Sequence of chain 1.B:
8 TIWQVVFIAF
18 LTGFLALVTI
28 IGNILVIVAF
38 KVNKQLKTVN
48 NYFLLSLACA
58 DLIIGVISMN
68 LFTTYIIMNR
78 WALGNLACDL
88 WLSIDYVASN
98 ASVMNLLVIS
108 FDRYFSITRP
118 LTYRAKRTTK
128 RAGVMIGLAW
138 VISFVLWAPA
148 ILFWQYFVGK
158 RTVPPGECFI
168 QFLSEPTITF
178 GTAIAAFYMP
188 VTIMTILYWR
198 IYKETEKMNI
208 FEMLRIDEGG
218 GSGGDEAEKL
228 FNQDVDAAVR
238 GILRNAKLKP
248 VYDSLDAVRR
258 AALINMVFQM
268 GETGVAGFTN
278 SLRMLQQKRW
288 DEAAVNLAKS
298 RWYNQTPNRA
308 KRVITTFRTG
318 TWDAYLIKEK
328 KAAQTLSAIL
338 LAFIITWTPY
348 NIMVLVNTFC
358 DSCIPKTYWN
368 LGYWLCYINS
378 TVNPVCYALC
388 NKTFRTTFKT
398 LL

Binding-site contacts:
Ligand atom C9 contacts residue TYR93 of chain 1.B at 3.5 Å (hydrophobic).
Ligand atom C3 contacts residue TYR370 of chain 1.B at 3.5 Å (hydrophobic).
Ligand atom C12 contacts residue ASP92 of chain 1.B at 3.0 Å.
Ligand atom C1 contacts residue CYS373 of chain 1.B at 3.5 Å (hydrophobic).
Ligand atom C28 contacts residue ASN348 of chain 1.B at 3.5 Å.
Ligand atom C1 contacts residue TYR370 of chain 1.B at 3.4 Å (hydrophobic).
Ligand atom O10 contacts residue SER96 of chain 1.B at 2.5 Å (h-bond).
Ligand atom O10 contacts residue ASP92 of chain 1.B at 3.5 Å (salt-bridge).
Ligand atom O33 contacts residue PHE184 of chain 1.B at 3.4 Å.
Ligand atom C5 contacts residue TYR347 of chain 1.B at 3.9 Å (hydrophobic).
Ligand atom C6 contacts residue CYS373 of chain 1.B at 3.5 Å (hydrophobic).
Ligand atom C42 contacts residue ASN97 of chain 1.B at 3.9 Å.
Ligand atom C4 contacts residue TYR93 of chain 1.B at 3.8 Å (hydrophobic).
Ligand atom O29 contacts residue TRP344 of chain 1.B at 3.9 Å.
Ligand atom C4 contacts residue TYR370 of chain 1.B at 3.8 Å (hydrophobic).
Ligand atom C43 contacts residue ALA183 of chain 1.B at 3.8 Å (hydrophobic).
Ligand atom C3 contacts residue TYR93 of chain 1.B at 3.8 Å (hydrophobic).
Ligand atom C35 contacts residue TYR93 of chain 1.B at 3.6 Å (hydrophobic).
Ligand atom O29 contacts residue ASN348 of chain 1.B at 2.8 Å (h-bond).
Ligand atom O33 contacts residue ASN348 of chain 1.B at 2.6 Å (h-bond).
Ligand atom C12 contacts residue TYR374 of chain 1.B at 3.5 Å (hydrophobic).
Ligand atom C35 contacts residue LEU170 of chain 1.B at 3.8 Å (hydrophobic).
Ligand atom C30 contacts residue ASN348 of chain 1.B at 3.6 Å.
Ligand atom C42 contacts residue TRP144 of chain 1.B at 3.9 Å (hydrophobic).
Ligand atom O10 contacts residue TYR93 of chain 1.B at 3.8 Å.
Ligand atom N2 contacts residue TYR370 of chain 1.B at 3.9 Å.
Ligand atom C8 contacts residue TRP344 of chain 1.B at 3.9 Å (hydrophobic).
Ligand atom S44 contacts residue TRP344 of chain 1.B at 3.7 Å.
Ligand atom C36 contacts residue THR176 of chain 1.B at 3.7 Å.
Ligand atom C8 contacts residue SER96 of chain 1.B at 3.1 Å.
Ligand atom C34 contacts residue TYR93 of chain 1.B at 3.8 Å (hydrophobic).
Ligand atom C43 contacts residue ASN97 of chain 1.B at 3.3 Å.
Ligand atom O33 contacts residue ALA180 of chain 1.B at 3.8 Å.
Ligand atom S37 contacts residue ALA180 of chain 1.B at 3.5 Å (h-bond).
Ligand atom S44 contacts residue ALA183 of chain 1.B at 3.3 Å (h-bond).
Ligand atom S37 contacts residue THR179 of chain 1.B at 3.8 Å.
Ligand atom C36 contacts residue LEU170 of chain 1.B at 3.7 Å (hydrophobic).
Ligand atom C4 contacts residue TYR347 of chain 1.B at 3.6 Å (hydrophobic).
Ligand atom C12 contacts residue TYR370 of chain 1.B at 3.4 Å (hydrophobic).
Ligand atom C6 contacts residue TRP344 of chain 1.B at 3.8 Å (hydrophobic).

This protein binds this small molecule.
Small molecule (SMILES): C[N+]1(C)[C@@H]2CC(OC(=O)C(O)(c3cccs3)c3cccs3)C[C@H]1[C@@H]1O[C@@H]12